This small molecule binds to this protein.
Small molecule (SMILES): Cc1cc(NC(=O)Cc2cncnc2)cc(O[C@H]2CC(=O)N2)c1

Binding-site contacts:
Ligand atom O2 contacts residue LEU167 of chain 1.A at 3.3 Å.
Ligand atom C13 contacts residue GLN189 of chain 1.A at 3.7 Å.
Ligand atom C8 contacts residue PHE140 of chain 1.A at 3.3 Å (hydrophobic).
Ligand atom C13 contacts residue THR190 of chain 1.A at 3.2 Å.
Ligand atom N2 contacts residue PHE140 of chain 1.A at 3.7 Å.
Ligand atom C7 contacts residue LEU141 of chain 1.A at 3.8 Å (hydrophobic).
Ligand atom O2 contacts residue THR190 of chain 1.A at 3.3 Å (h-bond).
Ligand atom C15 contacts residue ARG188 of chain 1.A at 3.7 Å.
Ligand atom C5 contacts residue CYS145 of chain 1.A at 3.7 Å (hydrophobic).
Ligand atom N2 contacts residue GLU166 of chain 1.A at 3.7 Å.
Ligand atom C13 contacts residue ARG188 of chain 1.A at 3.8 Å.
Ligand atom O2 contacts residue PRO168 of chain 1.A at 3.4 Å.
Ligand atom C14 contacts residue THR190 of chain 1.A at 3.5 Å.
Ligand atom O contacts residue GLU166 of chain 1.A at 2.9 Å (salt-bridge).
Ligand atom N2 contacts residue SER144 of chain 1.A at 3.7 Å.
Ligand atom N1 contacts residue GLU166 of chain 1.A at 3.7 Å.
Ligand atom C12 contacts residue GLU166 of chain 1.A at 3.7 Å.
Ligand atom C11 contacts residue MET165 of chain 1.A at 3.8 Å (hydrophobic).
Ligand atom C10 contacts residue MET165 of chain 1.A at 3.5 Å (hydrophobic).
Ligand atom C8 contacts residue GLU166 of chain 1.A at 3.3 Å.
Ligand atom C9 contacts residue HIS163 of chain 1.A at 3.3 Å.
Ligand atom C contacts residue HIS41 of chain 1.A at 3.5 Å.
Ligand atom C3 contacts residue MET165 of chain 1.A at 3.7 Å (hydrophobic).
Ligand atom O contacts residue MET165 of chain 1.A at 3.5 Å.
Ligand atom C2 contacts residue HIS164 of chain 1.A at 3.7 Å.
Ligand atom C9 contacts residue CYS145 of chain 1.A at 3.8 Å (hydrophobic).
Ligand atom N1 contacts residue ASN142 of chain 1.A at 3.7 Å.
Ligand atom N contacts residue HIS164 of chain 1.A at 3.8 Å.
Ligand atom N1 contacts residue PHE140 of chain 1.A at 3.8 Å.
Ligand atom C2 contacts residue MET49 of chain 1.A at 3.6 Å (hydrophobic).
Ligand atom O1 contacts residue GLN189 of chain 1.A at 3.3 Å.
Ligand atom C contacts residue ASP187 of chain 1.A at 3.6 Å.
Ligand atom C7 contacts residue ASN142 of chain 1.A at 3.3 Å.
Ligand atom N1 contacts residue LEU141 of chain 1.A at 3.5 Å.
Ligand atom N2 contacts residue HIS163 of chain 1.A at 2.8 Å (h-bond).
Ligand atom C contacts residue TYR54 of chain 1.A at 3.8 Å (hydrophobic).
Ligand atom C8 contacts residue LEU141 of chain 1.A at 3.8 Å (hydrophobic).
Ligand atom O1 contacts residue ARG188 of chain 1.A at 3.3 Å (salt-bridge).
Ligand atom N3 contacts residue GLU166 of chain 1.A at 3.1 Å (salt-bridge).
Ligand atom O2 contacts residue GLN192 of chain 1.A at 3.7 Å.

Sequence of chain 1.A:
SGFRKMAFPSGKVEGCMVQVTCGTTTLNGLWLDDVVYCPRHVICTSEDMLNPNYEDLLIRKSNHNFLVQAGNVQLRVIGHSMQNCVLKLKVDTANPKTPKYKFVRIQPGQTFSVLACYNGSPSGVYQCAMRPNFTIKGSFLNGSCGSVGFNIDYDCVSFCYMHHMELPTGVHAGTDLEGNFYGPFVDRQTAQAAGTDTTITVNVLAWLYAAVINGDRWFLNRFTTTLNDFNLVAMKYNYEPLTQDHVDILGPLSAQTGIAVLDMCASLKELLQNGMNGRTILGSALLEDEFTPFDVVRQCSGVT